A protein and the small-molecule ligand that binds it are described below.
Small molecule (SMILES): C[C@@H]1O[C@@H](O)[C@H](O)[C@H](O)[C@H]1O[C@@H]1O[C@H](CO[C@H]2O[C@H](CO)[C@H](O)[C@H](O[C@@H]3O[C@@H](C)[C@H](O[C@@H]4O[C@H](CO[C@H]5O[C@H](CO)[C@H](O)[C@H](O)[C@H]5O)[C@@H](O)[C@H](O)[C@@H]4O)[C@@H](O)[C@H]3O)[C@H]2O)[C@@H](O)[C@H](O)[C@@H]1O

Binding-site contacts:
Ligand atom O5 contacts residue TRP314 of chain 1.A at 3.3 Å.
Ligand atom O3 contacts residue TYR402 of chain 1.A at 3.2 Å.
Ligand atom O6 contacts residue THR379 of chain 1.A at 2.7 Å (h-bond).
Ligand atom C6 contacts residue LEU285 of chain 1.A at 3.2 Å (hydrophobic).
Ligand atom O2 contacts residue ASN278 of chain 1.A at 3.0 Å (h-bond).
Ligand atom O2 contacts residue ARG279 of chain 1.A at 2.8 Å (salt-bridge).
Ligand atom O4 contacts residue ARG279 of chain 1.A at 3.3 Å (salt-bridge).
Ligand atom C2 contacts residue TRP314 of chain 1.A at 3.7 Å (hydrophobic).
Ligand atom O6 contacts residue ALA354 of chain 1.A at 3.6 Å.
Ligand atom C1 contacts residue ILE346 of chain 1.A at 3.6 Å (hydrophobic).
Ligand atom O4 contacts residue ASN311 of chain 1.A at 2.9 Å (h-bond).
Ligand atom C2 contacts residue ASP282 of chain 1.A at 3.6 Å.
Ligand atom C2 contacts residue ARG279 of chain 1.A at 3.6 Å.
Ligand atom C1 contacts residue ALA376 of chain 1.A at 3.5 Å (hydrophobic).
Ligand atom O2 contacts residue ARG279 of chain 1.A at 3.2 Å (salt-bridge).
Ligand atom C3 contacts residue ASP282 of chain 1.A at 3.6 Å.
Ligand atom O2 contacts residue TYR402 of chain 1.A at 3.5 Å.
Ligand atom O5 contacts residue ARG279 of chain 1.A at 3.3 Å (salt-bridge).
Ligand atom O4 contacts residue GLY284 of chain 1.A at 3.5 Å.
Ligand atom O5 contacts residue ASN375 of chain 1.A at 3.4 Å.
Ligand atom C6 contacts residue SER349 of chain 1.A at 3.6 Å.
Ligand atom C6 contacts residue ILE346 of chain 1.A at 3.7 Å (hydrophobic).
Ligand atom O5 contacts residue ILE346 of chain 1.A at 3.5 Å.
Ligand atom O4 contacts residue TRP314 of chain 1.A at 3.1 Å (h-bond).
Ligand atom O4 contacts residue ASP282 of chain 1.A at 2.7 Å (salt-bridge).
Ligand atom O6 contacts residue SER349 of chain 1.A at 3.5 Å.
Ligand atom O3 contacts residue ASP282 of chain 1.A at 2.6 Å (salt-bridge).
Ligand atom C1 contacts residue ARG279 of chain 1.A at 3.6 Å.
Ligand atom O5 contacts residue ALA376 of chain 1.A at 3.0 Å (h-bond).
Ligand atom C3 contacts residue TYR402 of chain 1.A at 3.6 Å (hydrophobic).
Ligand atom O2 contacts residue GLU310 of chain 1.A at 3.0 Å (salt-bridge).
Ligand atom O1 contacts residue GLY374 of chain 1.A at 3.5 Å (h-bond).
Ligand atom O3 contacts residue GLU310 of chain 1.A at 3.4 Å (salt-bridge).
Ligand atom C1 contacts residue TRP314 of chain 1.A at 3.7 Å (hydrophobic).
Ligand atom O3 contacts residue EDO1 of chain 1.N at 3.0 Å.
Ligand atom O6 contacts residue LEU350 of chain 1.A at 3.3 Å (h-bond).
Ligand atom C6 contacts residue TRP314 of chain 1.A at 3.7 Å (hydrophobic).
Ligand atom O3 contacts residue TYR255 of chain 1.A at 3.7 Å.
Ligand atom O6 contacts residue LEU285 of chain 1.A at 2.7 Å (h-bond).
Ligand atom O2 contacts residue ASP282 of chain 1.A at 3.6 Å.

Sequence of chain 1.A:
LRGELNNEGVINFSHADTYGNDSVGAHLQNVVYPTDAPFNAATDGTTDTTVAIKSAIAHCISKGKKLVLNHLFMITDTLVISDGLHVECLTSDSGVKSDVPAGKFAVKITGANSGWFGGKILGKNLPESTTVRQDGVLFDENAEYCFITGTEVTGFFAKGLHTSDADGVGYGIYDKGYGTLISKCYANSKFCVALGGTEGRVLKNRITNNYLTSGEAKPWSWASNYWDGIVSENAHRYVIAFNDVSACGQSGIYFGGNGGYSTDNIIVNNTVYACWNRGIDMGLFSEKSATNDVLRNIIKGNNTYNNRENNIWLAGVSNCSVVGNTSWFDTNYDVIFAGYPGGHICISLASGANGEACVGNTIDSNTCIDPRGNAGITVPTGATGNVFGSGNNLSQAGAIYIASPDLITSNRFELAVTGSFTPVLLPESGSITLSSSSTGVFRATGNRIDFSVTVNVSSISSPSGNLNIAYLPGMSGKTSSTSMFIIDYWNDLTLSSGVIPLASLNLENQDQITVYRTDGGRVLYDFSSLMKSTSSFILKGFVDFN